Sequence of chain 3.A:
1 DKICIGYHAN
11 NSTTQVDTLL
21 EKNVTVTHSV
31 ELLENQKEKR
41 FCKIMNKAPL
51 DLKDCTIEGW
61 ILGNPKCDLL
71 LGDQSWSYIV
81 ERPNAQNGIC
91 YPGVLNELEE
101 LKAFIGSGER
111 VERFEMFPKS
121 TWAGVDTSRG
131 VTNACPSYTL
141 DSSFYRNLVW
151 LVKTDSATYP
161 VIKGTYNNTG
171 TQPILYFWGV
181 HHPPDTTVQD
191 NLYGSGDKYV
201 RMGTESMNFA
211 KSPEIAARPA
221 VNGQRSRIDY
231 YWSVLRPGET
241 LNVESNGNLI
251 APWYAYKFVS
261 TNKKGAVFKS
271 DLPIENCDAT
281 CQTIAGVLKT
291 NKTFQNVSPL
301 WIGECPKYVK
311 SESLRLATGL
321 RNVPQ

Binding-site contacts:
Ligand atom C8 contacts residue ASN23 of chain 3.A at 4.5 Å.
Ligand atom C8 contacts residue LYS22 of chain 3.A at 4.1 Å.
Ligand atom N2 contacts residue ASN23 of chain 3.A at 2.6 Å (h-bond).
Ligand atom O6 contacts residue GLN15 of chain 3.A at 3.8 Å.
Ligand atom C4 contacts residue ASN23 of chain 3.A at 4.1 Å.
Ligand atom C2 contacts residue ASN23 of chain 3.A at 2.2 Å.
Ligand atom C3 contacts residue ASN23 of chain 3.A at 3.6 Å.
Ligand atom O7 contacts residue ASN23 of chain 3.A at 2.8 Å (h-bond).
Ligand atom O5 contacts residue ASN23 of chain 3.A at 2.4 Å (h-bond).
Ligand atom C5 contacts residue ASN23 of chain 3.A at 3.6 Å.
Ligand atom O5 contacts residue GLN15 of chain 3.A at 4.2 Å.
Ligand atom C1 contacts residue ASN23 of chain 3.A at 1.4 Å.
Ligand atom C7 contacts residue ASN23 of chain 3.A at 3.0 Å.

A small-molecule ligand and the protein it binds are described below.
Small molecule (SMILES): CC(=O)N[C@@H]1[C@@H](O)[C@H](O)[C@@H](CO)O[C@H]1O